A small-molecule ligand and the protein it binds are described below.
Small molecule (SMILES): C[C@H](O)[C@H](N)[C@@H]1O[C@](O)(C(=O)O)C[C@H](O)[C@@H]1N

Binding-site contacts:
Ligand atom O1A contacts residue SER437 of chain 1.R at 2.9 Å (h-bond).
Ligand atom C7 contacts residue SER437 of chain 1.R at 3.8 Å.
Ligand atom C4 contacts residue SER437 of chain 1.R at 3.2 Å.
Ligand atom C2 contacts residue SER437 of chain 1.R at 1.5 Å.
Ligand atom C1 contacts residue SER437 of chain 1.R at 2.5 Å.
Ligand atom O1A contacts residue SER398 of chain 1.R at 3.3 Å.
Ligand atom O6 contacts residue SER437 of chain 1.R at 1.9 Å (h-bond).
Ligand atom C5 contacts residue SER437 of chain 1.R at 3.5 Å.
Ligand atom O1B contacts residue SER437 of chain 1.R at 3.2 Å.
Ligand atom C6 contacts residue SER437 of chain 1.R at 2.6 Å.
Ligand atom N5 contacts residue SER437 of chain 1.R at 4.4 Å.
Ligand atom O1A contacts residue VAL397 of chain 1.R at 3.5 Å (h-bond).
Ligand atom C2 contacts residue SER438 of chain 1.R at 4.4 Å.
Ligand atom C3 contacts residue SER437 of chain 1.R at 2.7 Å.
Ligand atom C1 contacts residue VAL397 of chain 1.R at 4.5 Å (hydrophobic).
Ligand atom C8 contacts residue SER437 of chain 1.R at 4.0 Å.
Ligand atom C4 contacts residue SER438 of chain 1.R at 3.9 Å.
Ligand atom O8 contacts residue SER437 of chain 1.R at 3.6 Å (h-bond).
Ligand atom O8 contacts residue ASN396 of chain 1.R at 4.0 Å.
Ligand atom O4 contacts residue SER438 of chain 1.R at 4.3 Å.

Sequence of chain 1.R:
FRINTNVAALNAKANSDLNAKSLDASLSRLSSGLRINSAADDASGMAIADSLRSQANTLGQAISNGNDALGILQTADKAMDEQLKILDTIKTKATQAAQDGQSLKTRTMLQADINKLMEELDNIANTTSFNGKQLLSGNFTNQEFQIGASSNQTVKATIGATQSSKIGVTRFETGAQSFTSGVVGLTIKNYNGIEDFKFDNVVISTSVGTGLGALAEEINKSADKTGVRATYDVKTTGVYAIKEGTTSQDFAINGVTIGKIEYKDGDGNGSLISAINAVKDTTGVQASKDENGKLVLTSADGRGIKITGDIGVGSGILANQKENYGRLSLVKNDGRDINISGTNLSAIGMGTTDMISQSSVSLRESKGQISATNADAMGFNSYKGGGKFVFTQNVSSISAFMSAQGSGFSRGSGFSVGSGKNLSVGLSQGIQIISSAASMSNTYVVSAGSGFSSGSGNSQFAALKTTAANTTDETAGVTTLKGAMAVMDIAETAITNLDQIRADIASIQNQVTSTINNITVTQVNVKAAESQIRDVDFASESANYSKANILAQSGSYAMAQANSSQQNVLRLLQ